This small molecule binds to this protein.
Small molecule (SMILES): CC(=O)N[C@H]1[C@H](O[C@H]2[C@H](O)[C@@H](NC(C)=O)CO[C@@H]2CO)O[C@H](CO)[C@@H](O[C@@H]2O[C@H](CO)[C@@H](O)[C@H](O)[C@@H]2O)[C@@H]1O

Sequence of chain 1.A:
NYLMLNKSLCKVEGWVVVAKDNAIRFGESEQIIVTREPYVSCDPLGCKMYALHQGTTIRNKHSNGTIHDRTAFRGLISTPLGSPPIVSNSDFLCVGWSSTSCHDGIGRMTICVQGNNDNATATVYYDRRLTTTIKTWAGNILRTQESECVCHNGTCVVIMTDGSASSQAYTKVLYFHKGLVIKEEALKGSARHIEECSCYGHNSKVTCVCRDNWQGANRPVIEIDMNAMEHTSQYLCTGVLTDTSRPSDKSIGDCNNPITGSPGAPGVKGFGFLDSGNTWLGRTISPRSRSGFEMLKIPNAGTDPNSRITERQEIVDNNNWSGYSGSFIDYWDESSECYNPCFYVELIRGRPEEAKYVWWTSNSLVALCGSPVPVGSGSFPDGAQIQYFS

Binding-site contacts:
Ligand atom O5 contacts residue TRP359 of chain 1.A at 4.4 Å.
Ligand atom C2 contacts residue ASN64 of chain 1.A at 2.3 Å.
Ligand atom C3 contacts residue ASN64 of chain 1.A at 3.7 Å.
Ligand atom O5 contacts residue ASN64 of chain 1.A at 2.4 Å (h-bond).
Ligand atom N2 contacts residue ASN64 of chain 1.A at 2.8 Å (h-bond).
Ligand atom C3 contacts residue TRP359 of chain 1.A at 3.7 Å (hydrophobic).
Ligand atom C1 contacts residue TRP359 of chain 1.A at 3.8 Å (hydrophobic).
Ligand atom N2 contacts residue TRP359 of chain 1.A at 3.5 Å (h-bond).
Ligand atom C5 contacts residue ASN64 of chain 1.A at 3.7 Å.
Ligand atom O4 contacts residue TRP359 of chain 1.A at 4.1 Å.
Ligand atom C4 contacts residue ASN64 of chain 1.A at 4.2 Å.
Ligand atom C7 contacts residue TRP359 of chain 1.A at 4.1 Å (hydrophobic).
Ligand atom O7 contacts residue TRP359 of chain 1.A at 4.2 Å.
Ligand atom O7 contacts residue ASN64 of chain 1.A at 3.7 Å.
Ligand atom C8 contacts residue TRP359 of chain 1.A at 3.7 Å (hydrophobic).
Ligand atom C8 contacts residue ASN64 of chain 1.A at 4.5 Å.
Ligand atom O3 contacts residue TRP359 of chain 1.A at 4.2 Å.
Ligand atom C5 contacts residue TRP359 of chain 1.A at 4.0 Å (hydrophobic).
Ligand atom C7 contacts residue ASN64 of chain 1.A at 3.4 Å.
Ligand atom C4 contacts residue TRP359 of chain 1.A at 4.3 Å (hydrophobic).
Ligand atom C2 contacts residue TRP359 of chain 1.A at 4.1 Å (hydrophobic).
Ligand atom C1 contacts residue ASN64 of chain 1.A at 1.4 Å.